A small-molecule ligand and the protein it binds are described below.
Small molecule (SMILES): CO[C@@H]1O[C@H](CO)[C@@H](O[C@@H]2O[C@H](CO)[C@H](O)[C@H](O)[C@H]2O)[C@H](O)[C@H]1O

Sequence of chain 1.A:
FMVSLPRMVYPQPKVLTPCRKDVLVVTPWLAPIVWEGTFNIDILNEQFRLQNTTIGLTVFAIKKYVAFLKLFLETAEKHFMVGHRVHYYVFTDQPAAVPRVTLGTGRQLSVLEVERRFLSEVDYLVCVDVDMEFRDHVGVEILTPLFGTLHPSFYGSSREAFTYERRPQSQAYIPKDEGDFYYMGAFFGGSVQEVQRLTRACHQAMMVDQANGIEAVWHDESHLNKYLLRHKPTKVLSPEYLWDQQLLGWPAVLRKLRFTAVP

Binding-site contacts:
Ligand atom C2 contacts residue MET205 of chain 1.A at 4.2 Å (hydrophobic).
Ligand atom O5 contacts residue PHE175 of chain 1.A at 4.4 Å.
Ligand atom O6 contacts residue TYR203 of chain 1.A at 4.2 Å.
Ligand atom C3 contacts residue TRP239 of chain 1.A at 3.6 Å (hydrophobic).
Ligand atom O2 contacts residue PHE175 of chain 1.A at 3.5 Å.
Ligand atom C5 contacts residue TRP239 of chain 1.A at 3.4 Å (hydrophobic).
Ligand atom O4 contacts residue MET205 of chain 1.A at 3.7 Å.
Ligand atom C4 contacts residue GLU242 of chain 1.A at 3.2 Å.
Ligand atom O3 contacts residue MET205 of chain 1.A at 4.2 Å.
Ligand atom O3 contacts residue UDP1 of chain 1.C at 3.0 Å (h-bond).
Ligand atom O4 contacts residue HIS172 of chain 1.A at 3.0 Å (h-bond).
Ligand atom C6 contacts residue THR184 of chain 1.A at 3.2 Å.
Ligand atom C6 contacts residue LEU268 of chain 1.A at 3.6 Å (hydrophobic).
Ligand atom O2 contacts residue UDP1 of chain 1.C at 3.9 Å.
Ligand atom O3 contacts residue PHE175 of chain 1.A at 3.9 Å.
Ligand atom O5 contacts residue HIS172 of chain 1.A at 3.5 Å (h-bond).
Ligand atom C6 contacts residue PHE175 of chain 1.A at 4.2 Å (hydrophobic).
Ligand atom C1 contacts residue HIS172 of chain 1.A at 4.2 Å.
Ligand atom C5 contacts residue HIS172 of chain 1.A at 4.1 Å.
Ligand atom C6 contacts residue GLU242 of chain 1.A at 3.4 Å.
Ligand atom C4 contacts residue HIS172 of chain 1.A at 4.1 Å.
Ligand atom C1 contacts residue SER174 of chain 1.A at 4.2 Å.
Ligand atom C6 contacts residue HIS172 of chain 1.A at 4.2 Å.
Ligand atom O3 contacts residue TRP239 of chain 1.A at 4.3 Å.
Ligand atom C6 contacts residue TRP239 of chain 1.A at 3.4 Å (hydrophobic).
Ligand atom C6 contacts residue TYR203 of chain 1.A at 3.5 Å (hydrophobic).
Ligand atom O4 contacts residue HIS172 of chain 1.A at 4.1 Å.
Ligand atom O6 contacts residue THR184 of chain 1.A at 2.5 Å (h-bond).
Ligand atom C2 contacts residue HIS172 of chain 1.A at 4.1 Å.
Ligand atom O6 contacts residue LEU268 of chain 1.A at 4.3 Å.
Ligand atom C3 contacts residue UDP1 of chain 1.C at 4.2 Å.
Ligand atom C5 contacts residue SER174 of chain 1.A at 3.8 Å.
Ligand atom O6 contacts residue TRP239 of chain 1.A at 3.3 Å (h-bond).
Ligand atom C5 contacts residue GLU242 of chain 1.A at 3.9 Å.
Ligand atom O5 contacts residue SER174 of chain 1.A at 4.4 Å.
Ligand atom O6 contacts residue PHE175 of chain 1.A at 3.5 Å.
Ligand atom C3 contacts residue SER174 of chain 1.A at 4.3 Å.
Ligand atom C4 contacts residue TRP239 of chain 1.A at 3.5 Å (hydrophobic).
Ligand atom O4 contacts residue GLU242 of chain 1.A at 2.6 Å (salt-bridge).
Ligand atom C3 contacts residue PHE175 of chain 1.A at 4.2 Å (hydrophobic).